Sequence of chain 1.B:
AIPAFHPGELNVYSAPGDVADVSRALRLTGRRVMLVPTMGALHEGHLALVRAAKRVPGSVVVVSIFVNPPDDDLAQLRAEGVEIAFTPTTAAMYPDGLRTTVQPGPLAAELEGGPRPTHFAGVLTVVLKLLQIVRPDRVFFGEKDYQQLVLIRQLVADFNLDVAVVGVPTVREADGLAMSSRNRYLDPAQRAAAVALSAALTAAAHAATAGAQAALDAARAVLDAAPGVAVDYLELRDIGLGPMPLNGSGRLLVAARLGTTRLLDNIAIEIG

Binding-site contacts:
Ligand atom CAI contacts residue BZ31 of chain 1.K at 4.2 Å.
Ligand atom CAJ contacts residue MET41 of chain 1.B at 3.8 Å (hydrophobic).
Ligand atom CAK contacts residue THR40 of chain 1.B at 3.9 Å.
Ligand atom CAK contacts residue PRO39 of chain 1.B at 3.9 Å (hydrophobic).
Ligand atom CAG contacts residue PRO39 of chain 1.B at 3.6 Å (hydrophobic).
Ligand atom OAB contacts residue SO41 of chain 1.L at 3.0 Å (h-bond).
Ligand atom CAE contacts residue THR40 of chain 1.B at 4.1 Å.
Ligand atom OAH contacts residue GLN165 of chain 1.B at 4.1 Å.
Ligand atom OAA contacts residue HIS48 of chain 1.B at 2.8 Å (h-bond).
Ligand atom CAC contacts residue PRO39 of chain 1.B at 4.1 Å (hydrophobic).
Ligand atom OAB contacts residue HIS48 of chain 1.B at 3.7 Å.
Ligand atom CAI contacts residue HIS48 of chain 1.B at 3.5 Å.
Ligand atom CAJ contacts residue PRO39 of chain 1.B at 4.0 Å (hydrophobic).
Ligand atom CAI contacts residue MET41 of chain 1.B at 3.8 Å (hydrophobic).
Ligand atom CAE contacts residue MET41 of chain 1.B at 4.2 Å (hydrophobic).
Ligand atom OAA contacts residue THR40 of chain 1.B at 3.5 Å.
Ligand atom OAB contacts residue BZ31 of chain 1.K at 3.3 Å.
Ligand atom CAF contacts residue PHE158 of chain 1.B at 4.3 Å (hydrophobic).
Ligand atom CAD contacts residue VAL144 of chain 1.B at 3.5 Å (hydrophobic).
Ligand atom CAD contacts residue VAL140 of chain 1.B at 3.8 Å (hydrophobic).
Ligand atom CAK contacts residue MET41 of chain 1.B at 3.8 Å (hydrophobic).
Ligand atom CAD contacts residue PHE158 of chain 1.B at 4.4 Å (hydrophobic).
Ligand atom CAD contacts residue VAL143 of chain 1.B at 4.4 Å (hydrophobic).
Ligand atom OAH contacts residue MET41 of chain 1.B at 4.5 Å.
Ligand atom CAE contacts residue PRO39 of chain 1.B at 3.9 Å (hydrophobic).
Ligand atom CAJ contacts residue THR40 of chain 1.B at 3.9 Å.
Ligand atom OAA contacts residue SO41 of chain 1.L at 4.3 Å.
Ligand atom CAF contacts residue VAL140 of chain 1.B at 4.0 Å (hydrophobic).
Ligand atom CAF contacts residue GLN165 of chain 1.B at 3.6 Å.
Ligand atom CAI contacts residue SO41 of chain 1.L at 4.0 Å.
Ligand atom OAA contacts residue MET41 of chain 1.B at 2.9 Å (h-bond).
Ligand atom OAB contacts residue MET41 of chain 1.B at 4.5 Å.
Ligand atom CAC contacts residue VAL144 of chain 1.B at 3.9 Å (hydrophobic).
Ligand atom CAG contacts residue THR40 of chain 1.B at 3.1 Å.
Ligand atom CAL contacts residue GLN165 of chain 1.B at 4.2 Å.
Ligand atom CAI contacts residue THR40 of chain 1.B at 4.1 Å.
Ligand atom CAG contacts residue MET41 of chain 1.B at 3.1 Å (hydrophobic).
Ligand atom CAC contacts residue VAL143 of chain 1.B at 4.0 Å (hydrophobic).
Ligand atom CAL contacts residue PRO39 of chain 1.B at 4.5 Å (hydrophobic).

This protein binds this small molecule.
Small molecule (SMILES): O=C(O)c1cc2ccccc2o1